Sequence of chain 1.B:
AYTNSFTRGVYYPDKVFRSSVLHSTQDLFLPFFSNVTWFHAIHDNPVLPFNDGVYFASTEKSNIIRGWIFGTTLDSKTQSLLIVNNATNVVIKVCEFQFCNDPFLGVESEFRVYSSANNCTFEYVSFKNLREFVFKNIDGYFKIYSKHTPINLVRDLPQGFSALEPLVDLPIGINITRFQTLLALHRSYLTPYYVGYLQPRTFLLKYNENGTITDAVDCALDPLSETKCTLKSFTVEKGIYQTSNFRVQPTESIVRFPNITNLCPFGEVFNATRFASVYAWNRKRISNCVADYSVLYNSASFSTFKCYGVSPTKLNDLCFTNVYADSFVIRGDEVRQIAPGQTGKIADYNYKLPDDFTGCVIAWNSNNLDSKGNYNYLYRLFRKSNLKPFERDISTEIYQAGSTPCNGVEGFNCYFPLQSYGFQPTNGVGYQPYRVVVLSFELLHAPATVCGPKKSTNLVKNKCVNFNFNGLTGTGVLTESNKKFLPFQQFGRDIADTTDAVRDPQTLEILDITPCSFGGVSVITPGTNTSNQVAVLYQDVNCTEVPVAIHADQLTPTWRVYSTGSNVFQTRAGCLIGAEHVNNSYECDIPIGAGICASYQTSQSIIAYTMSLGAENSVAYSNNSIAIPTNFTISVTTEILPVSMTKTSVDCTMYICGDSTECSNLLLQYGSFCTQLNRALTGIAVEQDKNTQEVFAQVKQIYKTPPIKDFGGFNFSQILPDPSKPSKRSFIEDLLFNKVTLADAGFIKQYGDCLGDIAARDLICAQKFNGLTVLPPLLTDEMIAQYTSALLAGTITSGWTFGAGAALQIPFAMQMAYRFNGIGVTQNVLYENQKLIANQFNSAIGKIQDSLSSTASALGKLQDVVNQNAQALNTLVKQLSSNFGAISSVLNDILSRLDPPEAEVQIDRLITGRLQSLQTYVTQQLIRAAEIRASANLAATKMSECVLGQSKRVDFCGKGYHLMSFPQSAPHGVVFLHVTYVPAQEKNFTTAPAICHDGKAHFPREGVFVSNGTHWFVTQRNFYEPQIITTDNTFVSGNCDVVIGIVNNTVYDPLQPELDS

Binding-site contacts:
Ligand atom O5 contacts residue PHE1090 of chain 1.B at 3.9 Å.
Ligand atom O5 contacts residue HIS1088 of chain 1.B at 4.0 Å.
Ligand atom C1 contacts residue ASN1085 of chain 1.B at 1.4 Å.
Ligand atom C8 contacts residue ASN1085 of chain 1.B at 3.8 Å.
Ligand atom C6 contacts residue HIS1088 of chain 1.B at 4.0 Å.
Ligand atom C5 contacts residue HIS1088 of chain 1.B at 4.1 Å.
Ligand atom C4 contacts residue ASN1085 of chain 1.B at 4.2 Å.
Ligand atom C7 contacts residue ASN1085 of chain 1.B at 3.3 Å.
Ligand atom C2 contacts residue ASN1085 of chain 1.B at 2.4 Å.
Ligand atom O5 contacts residue ASN1085 of chain 1.B at 2.4 Å (h-bond).
Ligand atom N2 contacts residue ASN1085 of chain 1.B at 2.9 Å (h-bond).
Ligand atom O7 contacts residue ASN1085 of chain 1.B at 3.3 Å (h-bond).
Ligand atom C1 contacts residue HIS1088 of chain 1.B at 4.4 Å.
Ligand atom C6 contacts residue PHE1090 of chain 1.B at 3.9 Å (hydrophobic).
Ligand atom O6 contacts residue PHE1090 of chain 1.B at 4.2 Å.
Ligand atom C1 contacts residue THR1087 of chain 1.B at 4.2 Å.
Ligand atom C5 contacts residue ASN1085 of chain 1.B at 3.7 Å.
Ligand atom C3 contacts residue ASN1085 of chain 1.B at 3.8 Å.

The protein below binds the small molecule below.
Small molecule (SMILES): CC(=O)N[C@H]1[C@H](O[C@H]2[C@H](O)[C@@H](NC(C)=O)CO[C@@H]2CO)O[C@H](CO)[C@@H](O)[C@@H]1O